Sequence of chain 2.A:
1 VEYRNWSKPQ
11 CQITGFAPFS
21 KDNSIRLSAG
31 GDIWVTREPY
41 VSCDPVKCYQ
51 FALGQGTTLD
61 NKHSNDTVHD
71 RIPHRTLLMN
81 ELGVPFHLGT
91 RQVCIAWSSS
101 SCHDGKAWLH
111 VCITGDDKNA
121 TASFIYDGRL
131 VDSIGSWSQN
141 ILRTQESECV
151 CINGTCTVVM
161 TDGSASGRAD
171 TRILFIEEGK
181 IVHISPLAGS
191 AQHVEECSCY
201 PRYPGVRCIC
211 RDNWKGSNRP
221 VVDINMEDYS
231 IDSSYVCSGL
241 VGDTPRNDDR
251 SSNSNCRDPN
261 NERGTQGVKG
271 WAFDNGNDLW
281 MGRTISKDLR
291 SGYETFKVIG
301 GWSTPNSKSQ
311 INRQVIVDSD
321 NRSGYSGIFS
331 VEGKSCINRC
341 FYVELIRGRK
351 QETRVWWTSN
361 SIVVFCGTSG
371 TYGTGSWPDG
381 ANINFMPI

A small-molecule ligand and the protein it binds are described below.
Small molecule (SMILES): CC(=O)N[C@H]1[C@H](O[C@H]2[C@H](O)[C@@H](NC(C)=O)CO[C@@H]2CO[C@H]2O[C@@H](C)[C@@H](O)[C@@H](O)[C@@H]2O)O[C@H](CO)[C@@H](O[C@@H]2O[C@H](CO)[C@@H](O)[C@H](O)[C@@H]2O)[C@@H]1O

Binding-site contacts:
Ligand atom C1 contacts residue ASP66 of chain 2.A at 3.7 Å.
Ligand atom O2 contacts residue ASN65 of chain 2.A at 4.5 Å.
Ligand atom C2 contacts residue ASP66 of chain 2.A at 3.2 Å.
Ligand atom C4 contacts residue ASN65 of chain 2.A at 4.3 Å.
Ligand atom C5 contacts residue ASN65 of chain 2.A at 3.6 Å.
Ligand atom O5 contacts residue TRP356 of chain 2.A at 4.2 Å.
Ligand atom O7 contacts residue ILE388 of chain 2.A at 3.9 Å.
Ligand atom C4 contacts residue PHE385 of chain 2.B at 3.7 Å (hydrophobic).
Ligand atom O4 contacts residue ASN65 of chain 2.A at 3.2 Å (h-bond).
Ligand atom O7 contacts residue ASN65 of chain 2.A at 3.5 Å (h-bond).
Ligand atom O3 contacts residue ASP66 of chain 2.A at 4.4 Å.
Ligand atom C8 contacts residue ILE388 of chain 2.A at 4.0 Å (hydrophobic).
Ligand atom O4 contacts residue PHE385 of chain 2.B at 3.5 Å.
Ligand atom C1 contacts residue ASN65 of chain 2.A at 4.3 Å.
Ligand atom C4 contacts residue ASN65 of chain 2.A at 4.4 Å.
Ligand atom C6 contacts residue ASP66 of chain 2.A at 4.4 Å.
Ligand atom C7 contacts residue TRP356 of chain 2.A at 3.6 Å (hydrophobic).
Ligand atom C1 contacts residue ASN65 of chain 2.A at 1.5 Å.
Ligand atom O5 contacts residue ASN65 of chain 2.A at 2.3 Å (h-bond).
Ligand atom O4 contacts residue TRP356 of chain 2.A at 4.2 Å.
Ligand atom O3 contacts residue PHE385 of chain 2.B at 4.3 Å.
Ligand atom C1 contacts residue TRP356 of chain 2.A at 3.8 Å (hydrophobic).
Ligand atom C2 contacts residue TRP356 of chain 2.A at 4.2 Å (hydrophobic).
Ligand atom C2 contacts residue ASN65 of chain 2.A at 3.6 Å.
Ligand atom C2 contacts residue ASN65 of chain 2.A at 2.7 Å.
Ligand atom C3 contacts residue ASN65 of chain 2.A at 4.0 Å.
Ligand atom O3 contacts residue ASN65 of chain 2.A at 3.1 Å.
Ligand atom O6 contacts residue ASN65 of chain 2.A at 3.9 Å.
Ligand atom C3 contacts residue ASN65 of chain 2.A at 4.1 Å.
Ligand atom C8 contacts residue TRP356 of chain 2.A at 3.5 Å (hydrophobic).
Ligand atom O6 contacts residue ASP66 of chain 2.A at 3.1 Å (salt-bridge).
Ligand atom C6 contacts residue TRP356 of chain 2.A at 4.2 Å (hydrophobic).
Ligand atom C4 contacts residue TRP356 of chain 2.A at 4.5 Å (hydrophobic).
Ligand atom C7 contacts residue ASN65 of chain 2.A at 3.8 Å.
Ligand atom N2 contacts residue TRP356 of chain 2.A at 3.5 Å (h-bond).
Ligand atom O7 contacts residue TRP356 of chain 2.A at 3.3 Å.
Ligand atom N2 contacts residue ASN65 of chain 2.A at 3.4 Å (h-bond).
Ligand atom O2 contacts residue ASP66 of chain 2.A at 3.0 Å (salt-bridge).
Ligand atom C3 contacts residue TRP356 of chain 2.A at 4.0 Å (hydrophobic).
Ligand atom C5 contacts residue TRP356 of chain 2.A at 3.8 Å (hydrophobic).

Sequence of chain 2.B:
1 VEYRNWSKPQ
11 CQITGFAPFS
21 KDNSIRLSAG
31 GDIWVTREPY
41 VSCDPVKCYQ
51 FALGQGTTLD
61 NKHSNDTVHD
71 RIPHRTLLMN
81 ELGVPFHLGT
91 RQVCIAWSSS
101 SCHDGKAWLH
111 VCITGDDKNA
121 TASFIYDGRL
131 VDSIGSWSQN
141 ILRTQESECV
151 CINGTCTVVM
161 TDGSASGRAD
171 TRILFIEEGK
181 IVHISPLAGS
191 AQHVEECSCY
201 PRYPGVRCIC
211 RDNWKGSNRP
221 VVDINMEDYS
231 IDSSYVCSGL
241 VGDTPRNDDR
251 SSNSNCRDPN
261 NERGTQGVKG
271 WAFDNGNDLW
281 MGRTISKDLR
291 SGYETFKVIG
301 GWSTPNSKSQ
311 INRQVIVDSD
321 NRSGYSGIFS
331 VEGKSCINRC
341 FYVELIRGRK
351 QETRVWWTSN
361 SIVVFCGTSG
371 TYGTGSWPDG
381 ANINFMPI